Binding-site contacts:
Ligand atom C6 contacts residue HIS164 of chain 2.A at 3.7 Å.
Ligand atom N contacts residue CYS145 of chain 2.A at 3.5 Å (h-bond).
Ligand atom C9 contacts residue GLU166 of chain 2.A at 3.8 Å.
Ligand atom C1 contacts residue CYS145 of chain 2.A at 2.7 Å (hydrophobic).
Ligand atom O2 contacts residue SER1 of chain 1.A at 3.9 Å.
Ligand atom N1 contacts residue SER144 of chain 2.A at 3.5 Å (h-bond).
Ligand atom O1 contacts residue SER144 of chain 2.A at 3.0 Å (h-bond).
Ligand atom BR contacts residue MET165 of chain 2.A at 3.7 Å.
Ligand atom C6 contacts residue CYS145 of chain 2.A at 2.8 Å (hydrophobic).
Ligand atom C7 contacts residue CYS145 of chain 2.A at 3.6 Å (hydrophobic).
Ligand atom O2 contacts residue PHE140 of chain 2.A at 3.4 Å.
Ligand atom O1 contacts residue CYS145 of chain 2.A at 2.9 Å (h-bond).
Ligand atom C contacts residue CYS145 of chain 2.A at 1.9 Å (hydrophobic).
Ligand atom C3 contacts residue LEU141 of chain 2.A at 3.3 Å (hydrophobic).
Ligand atom BR contacts residue MET49 of chain 2.A at 3.6 Å.
Ligand atom O2 contacts residue HIS172 of chain 2.A at 3.6 Å.
Ligand atom N2 contacts residue GLU166 of chain 2.A at 3.7 Å.
Ligand atom C contacts residue HIS41 of chain 2.A at 3.3 Å.
Ligand atom C3 contacts residue SER144 of chain 2.A at 3.7 Å.
Ligand atom C2 contacts residue ASN142 of chain 2.A at 3.6 Å.
Ligand atom C4 contacts residue SER1 of chain 1.A at 3.4 Å.
Ligand atom N1 contacts residue HIS163 of chain 2.A at 3.0 Å (h-bond).
Ligand atom C4 contacts residue GLU166 of chain 2.A at 3.2 Å.
Ligand atom N2 contacts residue LEU141 of chain 2.A at 3.4 Å.
Ligand atom O2 contacts residue HIS163 of chain 2.A at 3.3 Å (h-bond).
Ligand atom N2 contacts residue ASN142 of chain 2.A at 3.9 Å.
Ligand atom O1 contacts residue GLY143 of chain 2.A at 3.1 Å (h-bond).
Ligand atom C7 contacts residue HIS164 of chain 2.A at 3.1 Å.
Ligand atom C7 contacts residue HIS41 of chain 2.A at 3.5 Å.
Ligand atom C4 contacts residue PHE140 of chain 2.A at 3.0 Å (hydrophobic).
Ligand atom O contacts residue CYS145 of chain 2.A at 2.8 Å (h-bond).
Ligand atom C8 contacts residue HIS164 of chain 2.A at 3.7 Å.
Ligand atom C5 contacts residue CYS145 of chain 2.A at 3.5 Å (hydrophobic).
Ligand atom N2 contacts residue PHE140 of chain 2.A at 3.5 Å (h-bond).
Ligand atom C2 contacts residue LEU141 of chain 2.A at 3.3 Å (hydrophobic).
Ligand atom O contacts residue LEU27 of chain 2.A at 3.4 Å.
Ligand atom N1 contacts residue GLU166 of chain 2.A at 3.7 Å.
Ligand atom C6 contacts residue HIS41 of chain 2.A at 3.7 Å.
Ligand atom O2 contacts residue GLU166 of chain 2.A at 3.3 Å.
Ligand atom O contacts residue HIS41 of chain 2.A at 2.6 Å (h-bond).

Sequence of chain 1.A:
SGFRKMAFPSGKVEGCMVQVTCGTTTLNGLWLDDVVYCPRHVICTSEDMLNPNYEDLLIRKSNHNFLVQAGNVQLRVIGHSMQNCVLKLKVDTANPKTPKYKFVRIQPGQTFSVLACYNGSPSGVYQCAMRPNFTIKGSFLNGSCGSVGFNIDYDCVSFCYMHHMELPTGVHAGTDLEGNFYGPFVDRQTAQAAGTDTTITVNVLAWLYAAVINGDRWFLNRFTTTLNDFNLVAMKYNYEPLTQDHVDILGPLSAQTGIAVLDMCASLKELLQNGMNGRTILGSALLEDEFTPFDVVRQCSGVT

Sequence of chain 2.A:
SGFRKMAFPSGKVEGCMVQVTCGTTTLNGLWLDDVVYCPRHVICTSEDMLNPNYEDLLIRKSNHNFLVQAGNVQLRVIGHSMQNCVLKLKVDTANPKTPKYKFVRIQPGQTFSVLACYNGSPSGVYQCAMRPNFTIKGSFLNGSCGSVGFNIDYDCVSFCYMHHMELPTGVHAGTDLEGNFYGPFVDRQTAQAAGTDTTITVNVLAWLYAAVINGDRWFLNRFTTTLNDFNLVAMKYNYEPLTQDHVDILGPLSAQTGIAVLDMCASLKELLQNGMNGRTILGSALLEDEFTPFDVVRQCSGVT

The small molecule below binds the protein below.
Small molecule (SMILES): O=C1[C@H](O)c2cc(Br)ccc2N1Cc1ncon1